Binding-site contacts:
Ligand atom O6 contacts residue THR85 of chain 8.F at 4.4 Å.
Ligand atom C3 contacts residue THR85 of chain 8.F at 4.4 Å.
Ligand atom O3 contacts residue NAG1 of chain 8.K at 3.9 Å.
Ligand atom N2 contacts residue THR85 of chain 8.F at 4.5 Å.
Ligand atom C8 contacts residue PRO86 of chain 8.F at 3.6 Å (hydrophobic).
Ligand atom C8 contacts residue ARG88 of chain 8.F at 4.3 Å.
Ligand atom C5 contacts residue ASN175 of chain 8.F at 3.6 Å.
Ligand atom O6 contacts residue GLU174 of chain 8.F at 3.8 Å.
Ligand atom C8 contacts residue GLU87 of chain 8.F at 3.6 Å.
Ligand atom C4 contacts residue NAG1 of chain 8.K at 3.5 Å.
Ligand atom C6 contacts residue NAG1 of chain 8.K at 4.2 Å.
Ligand atom C7 contacts residue PRO86 of chain 8.F at 4.3 Å (hydrophobic).
Ligand atom N2 contacts residue PRO86 of chain 8.F at 3.9 Å.
Ligand atom O5 contacts residue GLU174 of chain 8.F at 3.5 Å (salt-bridge).
Ligand atom C5 contacts residue NAG1 of chain 8.K at 3.8 Å.
Ligand atom C8 contacts residue ASN175 of chain 8.F at 4.5 Å.
Ligand atom C3 contacts residue ASN175 of chain 8.F at 3.8 Å.
Ligand atom C7 contacts residue ASN175 of chain 8.F at 3.4 Å.
Ligand atom C5 contacts residue THR85 of chain 8.F at 4.0 Å.
Ligand atom C2 contacts residue ASN175 of chain 8.F at 2.4 Å.
Ligand atom O5 contacts residue ASN175 of chain 8.F at 2.4 Å (h-bond).
Ligand atom O7 contacts residue ASN175 of chain 8.F at 3.5 Å (h-bond).
Ligand atom C1 contacts residue GLU174 of chain 8.F at 4.1 Å.
Ligand atom N2 contacts residue ASN175 of chain 8.F at 2.9 Å (h-bond).
Ligand atom C1 contacts residue THR85 of chain 8.F at 3.8 Å.
Ligand atom O5 contacts residue THR85 of chain 8.F at 4.3 Å.
Ligand atom C2 contacts residue THR85 of chain 8.F at 4.5 Å.
Ligand atom O4 contacts residue NAG1 of chain 8.K at 2.3 Å (h-bond).
Ligand atom C3 contacts residue NAG1 of chain 8.K at 3.7 Å.
Ligand atom C4 contacts residue ASN175 of chain 8.F at 4.2 Å.
Ligand atom O6 contacts residue PHE173 of chain 8.F at 4.0 Å.
Ligand atom C1 contacts residue ASN175 of chain 8.F at 1.4 Å.

Sequence of chain 8.F:
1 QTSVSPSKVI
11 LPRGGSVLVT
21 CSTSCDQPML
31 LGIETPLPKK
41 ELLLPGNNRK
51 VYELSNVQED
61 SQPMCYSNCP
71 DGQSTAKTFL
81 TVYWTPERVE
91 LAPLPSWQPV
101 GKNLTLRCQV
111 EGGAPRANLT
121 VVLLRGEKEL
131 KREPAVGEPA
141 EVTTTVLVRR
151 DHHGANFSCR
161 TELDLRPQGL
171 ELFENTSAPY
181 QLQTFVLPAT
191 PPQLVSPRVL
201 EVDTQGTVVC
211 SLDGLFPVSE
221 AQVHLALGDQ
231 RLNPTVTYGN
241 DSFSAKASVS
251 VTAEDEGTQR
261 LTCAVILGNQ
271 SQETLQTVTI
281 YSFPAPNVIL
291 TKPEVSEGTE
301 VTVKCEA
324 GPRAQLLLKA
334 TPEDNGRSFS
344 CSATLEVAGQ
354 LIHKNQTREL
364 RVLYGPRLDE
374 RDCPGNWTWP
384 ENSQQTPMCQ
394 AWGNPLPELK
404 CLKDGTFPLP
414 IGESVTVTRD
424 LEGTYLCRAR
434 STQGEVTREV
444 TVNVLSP

The small molecule below binds the protein below.
Small molecule (SMILES): CC(=O)N[C@@H]1[C@@H](O)[C@H](O)[C@@H](CO)O[C@H]1O